Sequence of chain 1.A:
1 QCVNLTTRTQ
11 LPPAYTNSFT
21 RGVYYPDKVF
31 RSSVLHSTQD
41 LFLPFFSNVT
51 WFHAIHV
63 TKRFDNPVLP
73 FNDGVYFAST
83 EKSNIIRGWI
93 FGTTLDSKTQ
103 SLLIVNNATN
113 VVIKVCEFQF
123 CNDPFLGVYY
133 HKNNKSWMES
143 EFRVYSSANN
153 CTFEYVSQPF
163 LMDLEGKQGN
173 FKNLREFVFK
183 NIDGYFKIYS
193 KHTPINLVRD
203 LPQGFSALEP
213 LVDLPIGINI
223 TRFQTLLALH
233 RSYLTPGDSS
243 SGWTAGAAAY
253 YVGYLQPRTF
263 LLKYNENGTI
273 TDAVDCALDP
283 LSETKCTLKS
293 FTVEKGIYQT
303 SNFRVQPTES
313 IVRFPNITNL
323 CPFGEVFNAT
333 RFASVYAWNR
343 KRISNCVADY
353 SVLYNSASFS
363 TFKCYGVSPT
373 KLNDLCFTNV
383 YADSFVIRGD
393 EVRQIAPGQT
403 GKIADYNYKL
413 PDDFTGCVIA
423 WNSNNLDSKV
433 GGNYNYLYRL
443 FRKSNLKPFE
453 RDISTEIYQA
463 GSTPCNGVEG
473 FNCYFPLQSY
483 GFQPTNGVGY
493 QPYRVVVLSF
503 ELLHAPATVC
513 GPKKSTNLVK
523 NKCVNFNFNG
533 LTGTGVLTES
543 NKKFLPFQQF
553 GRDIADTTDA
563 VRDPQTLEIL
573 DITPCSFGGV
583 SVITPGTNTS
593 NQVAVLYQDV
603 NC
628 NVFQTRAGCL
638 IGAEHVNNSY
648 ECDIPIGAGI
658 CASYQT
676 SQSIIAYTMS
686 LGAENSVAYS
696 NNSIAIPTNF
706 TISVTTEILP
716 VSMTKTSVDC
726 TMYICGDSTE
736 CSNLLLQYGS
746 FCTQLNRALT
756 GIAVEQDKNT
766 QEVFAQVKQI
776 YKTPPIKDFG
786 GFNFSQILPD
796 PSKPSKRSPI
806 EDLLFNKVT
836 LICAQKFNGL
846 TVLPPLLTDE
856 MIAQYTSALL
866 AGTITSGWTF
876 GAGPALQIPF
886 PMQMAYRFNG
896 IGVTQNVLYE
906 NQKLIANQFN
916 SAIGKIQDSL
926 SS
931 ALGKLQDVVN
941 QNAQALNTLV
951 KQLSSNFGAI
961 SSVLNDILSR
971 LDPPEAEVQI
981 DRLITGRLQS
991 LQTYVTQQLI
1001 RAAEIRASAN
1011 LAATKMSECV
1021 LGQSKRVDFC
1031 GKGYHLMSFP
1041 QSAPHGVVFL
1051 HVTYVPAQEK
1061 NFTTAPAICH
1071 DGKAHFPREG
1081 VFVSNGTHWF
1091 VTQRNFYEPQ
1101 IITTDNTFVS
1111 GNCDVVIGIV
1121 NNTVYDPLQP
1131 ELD

Binding-site contacts:
Ligand atom O5 contacts residue GLN1058 of chain 1.A at 4.1 Å.
Ligand atom C3 contacts residue ASN704 of chain 1.A at 3.8 Å.
Ligand atom C1 contacts residue GLN1058 of chain 1.A at 4.5 Å.
Ligand atom O5 contacts residue ASN704 of chain 1.A at 2.4 Å (h-bond).
Ligand atom C4 contacts residue ASN704 of chain 1.A at 4.2 Å.
Ligand atom C2 contacts residue ASN704 of chain 1.A at 2.5 Å.
Ligand atom O4 contacts residue LEU909 of chain 1.A at 4.3 Å.
Ligand atom C5 contacts residue ASN704 of chain 1.A at 3.7 Å.
Ligand atom C8 contacts residue ASN704 of chain 1.A at 4.3 Å.
Ligand atom C7 contacts residue ASN704 of chain 1.A at 4.0 Å.
Ligand atom N2 contacts residue ASN704 of chain 1.A at 2.9 Å (h-bond).
Ligand atom C1 contacts residue ASN704 of chain 1.A at 1.4 Å.

A small-molecule ligand and the protein it binds are described below.
Small molecule (SMILES): CC(=O)N[C@@H]1[C@@H](O)[C@H](O)[C@@H](CO)O[C@H]1O